The small molecule below binds the protein below.
Small molecule (SMILES): NCCCc1ccccc1

Sequence of chain 1.A:
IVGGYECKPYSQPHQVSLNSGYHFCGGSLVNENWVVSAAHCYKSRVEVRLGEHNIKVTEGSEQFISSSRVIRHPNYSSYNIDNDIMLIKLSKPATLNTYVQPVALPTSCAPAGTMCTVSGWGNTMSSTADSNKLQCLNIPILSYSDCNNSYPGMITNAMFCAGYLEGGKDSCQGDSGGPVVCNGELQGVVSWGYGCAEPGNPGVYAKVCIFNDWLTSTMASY

Binding-site contacts:
Ligand atom N contacts residue ASP190 of chain 1.A at 3.5 Å (salt-bridge).
Ligand atom C3' contacts residue GLY213 of chain 1.A at 3.4 Å.
Ligand atom C5' contacts residue TRP212 of chain 1.A at 3.9 Å (hydrophobic).
Ligand atom C2 contacts residue VAL210 of chain 1.A at 4.0 Å (hydrophobic).
Ligand atom C3' contacts residue TRP212 of chain 1.A at 3.6 Å (hydrophobic).
Ligand atom C2' contacts residue GLY213 of chain 1.A at 3.3 Å.
Ligand atom C1 contacts residue GLY215 of chain 1.A at 3.9 Å.
Ligand atom C1 contacts residue SER191 of chain 1.A at 3.6 Å.
Ligand atom C6' contacts residue HIS60 of chain 1.A at 4.1 Å.
Ligand atom C2 contacts residue CYS192 of chain 1.A at 4.2 Å (hydrophobic).
Ligand atom C5' contacts residue SER196 of chain 1.A at 4.3 Å.
Ligand atom C1' contacts residue GLY213 of chain 1.A at 4.2 Å.
Ligand atom N contacts residue CYS192 of chain 1.A at 4.3 Å.
Ligand atom C4' contacts residue SER211 of chain 1.A at 3.9 Å.
Ligand atom C1 contacts residue CYS192 of chain 1.A at 4.2 Å (hydrophobic).
Ligand atom C1 contacts residue TRP212 of chain 1.A at 4.0 Å (hydrophobic).
Ligand atom C2 contacts residue TRP212 of chain 1.A at 4.2 Å (hydrophobic).
Ligand atom C5' contacts residue HIS60 of chain 1.A at 4.0 Å.
Ligand atom C3 contacts residue CYS192 of chain 1.A at 3.7 Å (hydrophobic).
Ligand atom C2 contacts residue GLY213 of chain 1.A at 4.5 Å.
Ligand atom C4' contacts residue GLY213 of chain 1.A at 4.4 Å.
Ligand atom C1 contacts residue GLY213 of chain 1.A at 4.0 Å.
Ligand atom C6' contacts residue SER211 of chain 1.A at 3.1 Å.
Ligand atom N contacts residue SER191 of chain 1.A at 3.0 Å (h-bond).
Ligand atom C2' contacts residue TRP212 of chain 1.A at 3.6 Å (hydrophobic).
Ligand atom N contacts residue TRP212 of chain 1.A at 4.1 Å.
Ligand atom C4' contacts residue TRP212 of chain 1.A at 3.6 Å (hydrophobic).
Ligand atom C1' contacts residue SER211 of chain 1.A at 3.9 Å.
Ligand atom C1' contacts residue TRP212 of chain 1.A at 3.8 Å (hydrophobic).
Ligand atom C3 contacts residue GLN193 of chain 1.A at 3.7 Å.
Ligand atom C2 contacts residue SER191 of chain 1.A at 3.9 Å.
Ligand atom N contacts residue GLY223 of chain 1.A at 3.9 Å.
Ligand atom C1' contacts residue SER196 of chain 1.A at 4.3 Å.
Ligand atom C3 contacts residue SER196 of chain 1.A at 4.2 Å.
Ligand atom N contacts residue GLY215 of chain 1.A at 4.4 Å.
Ligand atom C6' contacts residue SER196 of chain 1.A at 3.5 Å.
Ligand atom C5' contacts residue SER211 of chain 1.A at 3.1 Å.
Ligand atom C6' contacts residue TRP212 of chain 1.A at 3.9 Å (hydrophobic).